Binding-site contacts:
Ligand atom C14 contacts residue VAL117 of chain 1.F at 4.0 Å (hydrophobic).
Ligand atom O3 contacts residue LYS136 of chain 1.F at 2.8 Å (salt-bridge).
Ligand atom C4 contacts residue SER139 of chain 1.F at 4.1 Å.
Ligand atom S contacts residue LYS136 of chain 1.F at 3.9 Å.
Ligand atom N contacts residue VAL115 of chain 1.F at 4.1 Å.
Ligand atom C12 contacts residue VAL117 of chain 1.F at 3.8 Å (hydrophobic).
Ligand atom C15 contacts residue PHE6 of chain 1.F at 4.1 Å (hydrophobic).
Ligand atom C8 contacts residue GLN140 of chain 1.F at 4.1 Å.
Ligand atom O3 contacts residue GLN140 of chain 1.F at 3.2 Å (h-bond).
Ligand atom C16 contacts residue VAL117 of chain 1.F at 3.9 Å (hydrophobic).
Ligand atom C6 contacts residue PHE143 of chain 1.F at 3.4 Å (hydrophobic).
Ligand atom C15 contacts residue VAL117 of chain 1.F at 4.0 Å (hydrophobic).
Ligand atom C3 contacts residue PHE100 of chain 1.F at 4.0 Å (hydrophobic).
Ligand atom C15 contacts residue HIS132 of chain 1.F at 4.1 Å.
Ligand atom C12 contacts residue SER139 of chain 1.F at 4.0 Å.
Ligand atom C13 contacts residue VAL117 of chain 1.F at 4.0 Å (hydrophobic).
Ligand atom C11 contacts residue VAL117 of chain 1.F at 3.8 Å (hydrophobic).
Ligand atom C10 contacts residue VAL115 of chain 1.F at 4.1 Å (hydrophobic).
Ligand atom S contacts residue GLN140 of chain 1.F at 4.0 Å.
Ligand atom O2 contacts residue GLN140 of chain 1.F at 3.4 Å (h-bond).
Ligand atom O1 contacts residue GLU8 of chain 1.F at 3.4 Å.
Ligand atom C14 contacts residue LYS136 of chain 1.F at 4.0 Å.
Ligand atom C16 contacts residue LYS136 of chain 1.F at 3.8 Å.
Ligand atom O2 contacts residue LYS136 of chain 1.F at 4.1 Å.
Ligand atom C13 contacts residue LYS136 of chain 1.F at 3.5 Å.
Ligand atom C7 contacts residue PHE143 of chain 1.F at 3.7 Å (hydrophobic).
Ligand atom C2 contacts residue VAL115 of chain 1.F at 3.7 Å (hydrophobic).
Ligand atom C8 contacts residue SER10 of chain 1.F at 3.7 Å.
Ligand atom C2 contacts residue PHE100 of chain 1.F at 4.1 Å (hydrophobic).
Ligand atom C14 contacts residue HIS132 of chain 1.F at 4.0 Å.
Ligand atom O2 contacts residue SER10 of chain 1.F at 4.1 Å.
Ligand atom C12 contacts residue LYS136 of chain 1.F at 3.9 Å.
Ligand atom C15 contacts residue LYS136 of chain 1.F at 4.2 Å.
Ligand atom C14 contacts residue PHE119 of chain 1.F at 4.0 Å (hydrophobic).
Ligand atom C9 contacts residue GLN140 of chain 1.F at 3.8 Å.
Ligand atom C2 contacts residue SER139 of chain 1.F at 3.7 Å.
Ligand atom C1 contacts residue VAL115 of chain 1.F at 4.0 Å (hydrophobic).
Ligand atom O1 contacts residue LYS136 of chain 1.F at 4.2 Å.
Ligand atom C3 contacts residue VAL115 of chain 1.F at 4.2 Å (hydrophobic).
Ligand atom C3 contacts residue SER139 of chain 1.F at 3.6 Å.

Sequence of chain 1.F:
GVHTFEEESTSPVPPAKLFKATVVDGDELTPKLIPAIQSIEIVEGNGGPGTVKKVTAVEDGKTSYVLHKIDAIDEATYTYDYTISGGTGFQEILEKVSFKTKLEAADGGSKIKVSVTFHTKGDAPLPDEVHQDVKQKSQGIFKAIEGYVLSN

A protein and the small-molecule ligand that binds it are described below.
Small molecule (SMILES): O=S(=O)(O)c1cccc2cccc(Nc3ccccc3)c12